Binding-site contacts:
Ligand atom C3 contacts residue HEM1 of chain 1.G at 3.7 Å.
Ligand atom N2 contacts residue PRO298 of chain 1.A at 3.9 Å.
Ligand atom N2 contacts residue GLU325 of chain 1.A at 2.6 Å (salt-bridge).
Ligand atom C1 contacts residue PHE317 of chain 1.A at 3.7 Å (hydrophobic).
Ligand atom C1 contacts residue VAL300 of chain 1.A at 3.9 Å (hydrophobic).
Ligand atom S contacts residue GLY319 of chain 1.A at 3.9 Å.
Ligand atom C1 contacts residue ALA299 of chain 1.A at 4.3 Å (hydrophobic).
Ligand atom C3 contacts residue PRO298 of chain 1.A at 3.9 Å (hydrophobic).
Ligand atom N1 contacts residue HEM1 of chain 1.G at 3.7 Å.
Ligand atom N1 contacts residue GLU325 of chain 1.A at 2.7 Å (salt-bridge).
Ligand atom C2 contacts residue HEM1 of chain 1.G at 3.5 Å.
Ligand atom S contacts residue TRP320 of chain 1.A at 3.9 Å.
Ligand atom N2 contacts residue MET322 of chain 1.A at 4.0 Å.
Ligand atom N1 contacts residue PRO298 of chain 1.A at 4.2 Å.
Ligand atom N2 contacts residue TYR321 of chain 1.A at 3.8 Å.
Ligand atom C1 contacts residue GLY319 of chain 1.A at 4.2 Å.
Ligand atom C3 contacts residue GLU325 of chain 1.A at 3.5 Å.
Ligand atom C3 contacts residue TRP320 of chain 1.A at 3.8 Å (hydrophobic).
Ligand atom S contacts residue HEM1 of chain 1.G at 3.5 Å.
Ligand atom N2 contacts residue TRP320 of chain 1.A at 2.9 Å (h-bond).
Ligand atom C2 contacts residue PRO298 of chain 1.A at 4.3 Å (hydrophobic).
Ligand atom C1 contacts residue PRO298 of chain 1.A at 3.3 Å (hydrophobic).
Ligand atom C1 contacts residue SER318 of chain 1.A at 4.0 Å.
Ligand atom C2 contacts residue GLY319 of chain 1.A at 4.4 Å.
Ligand atom N2 contacts residue HEM1 of chain 1.G at 3.5 Å.
Ligand atom C2 contacts residue PHE317 of chain 1.A at 4.1 Å (hydrophobic).
Ligand atom S contacts residue PRO298 of chain 1.A at 4.0 Å.

This protein binds this small molecule.
Small molecule (SMILES): CCSC(=N)N

Sequence of chain 1.A:
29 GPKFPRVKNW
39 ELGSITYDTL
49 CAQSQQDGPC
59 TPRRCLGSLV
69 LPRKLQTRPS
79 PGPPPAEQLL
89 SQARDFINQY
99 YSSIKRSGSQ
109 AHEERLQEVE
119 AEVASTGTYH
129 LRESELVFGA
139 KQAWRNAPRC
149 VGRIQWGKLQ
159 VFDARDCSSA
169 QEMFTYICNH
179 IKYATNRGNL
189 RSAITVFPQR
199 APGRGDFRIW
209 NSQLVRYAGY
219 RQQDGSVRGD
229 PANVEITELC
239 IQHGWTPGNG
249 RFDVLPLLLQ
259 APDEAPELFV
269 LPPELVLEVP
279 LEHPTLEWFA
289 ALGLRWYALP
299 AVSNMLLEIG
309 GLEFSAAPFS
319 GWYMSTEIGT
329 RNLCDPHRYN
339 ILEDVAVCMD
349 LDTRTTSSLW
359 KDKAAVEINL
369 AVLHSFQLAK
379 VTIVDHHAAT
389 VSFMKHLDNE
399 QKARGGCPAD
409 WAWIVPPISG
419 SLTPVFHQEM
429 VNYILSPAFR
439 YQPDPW